Binding-site contacts:
Ligand atom C4' contacts residue GLU2 of chain 18.C at 3.5 Å.
Ligand atom N3 contacts residue VAL192 of chain 9.C at 3.4 Å.
Ligand atom O4' contacts residue MET1 of chain 18.C at 3.7 Å.
Ligand atom C4' contacts residue THR124 of chain 9.C at 3.6 Å.
Ligand atom OP2 contacts residue LYS7 of chain 18.C at 2.6 Å (salt-bridge).
Ligand atom O3' contacts residue SER126 of chain 9.C at 3.3 Å.
Ligand atom O4' contacts residue ARG180 of chain 9.C at 4.0 Å.
Ligand atom C5 contacts residue ILE350 of chain 9.C at 3.6 Å (hydrophobic).
Ligand atom OP1 contacts residue ASN4 of chain 18.C at 3.5 Å.
Ligand atom C5' contacts residue GLU2 of chain 18.C at 3.2 Å.
Ligand atom C6 contacts residue ILE350 of chain 9.C at 3.8 Å (hydrophobic).
Ligand atom C1' contacts residue PRO190 of chain 9.C at 3.9 Å (hydrophobic).
Ligand atom C1' contacts residue ARG180 of chain 9.C at 3.7 Å.
Ligand atom P contacts residue LYS7 of chain 18.C at 3.2 Å.
Ligand atom C4' contacts residue SER126 of chain 9.C at 3.4 Å.
Ligand atom OP1 contacts residue THR124 of chain 9.C at 4.0 Å.
Ligand atom O2' contacts residue MET1 of chain 18.C at 3.2 Å (h-bond).
Ligand atom C4' contacts residue MET1 of chain 18.C at 3.9 Å (hydrophobic).
Ligand atom P contacts residue THR3 of chain 18.C at 3.9 Å.
Ligand atom N7 contacts residue ILE350 of chain 9.C at 3.8 Å.
Ligand atom C2 contacts residue VAL192 of chain 9.C at 3.7 Å (hydrophobic).
Ligand atom N3 contacts residue ARG180 of chain 9.C at 4.0 Å.
Ligand atom OP1 contacts residue THR3 of chain 18.C at 2.9 Å (h-bond).
Ligand atom O5' contacts residue LYS7 of chain 18.C at 3.4 Å (salt-bridge).
Ligand atom OP1 contacts residue SER126 of chain 9.C at 2.8 Å (h-bond).
Ligand atom O2' contacts residue ARG180 of chain 9.C at 3.9 Å.
Ligand atom N6 contacts residue THR349 of chain 9.C at 3.9 Å.
Ligand atom C5' contacts residue SER126 of chain 9.C at 3.9 Å.
Ligand atom P contacts residue SER126 of chain 9.C at 3.7 Å.
Ligand atom O3' contacts residue THR3 of chain 18.C at 3.8 Å.
Ligand atom C4 contacts residue VAL192 of chain 9.C at 3.9 Å (hydrophobic).
Ligand atom O3' contacts residue GLU2 of chain 18.C at 3.6 Å.
Ligand atom OP1 contacts residue THR124 of chain 9.C at 3.8 Å.
Ligand atom OP1 contacts residue LYS7 of chain 18.C at 3.4 Å (salt-bridge).
Ligand atom C5' contacts residue THR124 of chain 9.C at 3.5 Å.
Ligand atom N6 contacts residue ILE350 of chain 9.C at 4.0 Å.
Ligand atom O2' contacts residue MET125 of chain 9.C at 3.6 Å.
Ligand atom O4' contacts residue PRO190 of chain 9.C at 3.2 Å.
Ligand atom C2 contacts residue ARG180 of chain 9.C at 3.6 Å.
Ligand atom O2' contacts residue SER126 of chain 9.C at 3.6 Å (h-bond).

The small molecule below binds the protein below.
Small molecule (SMILES): Nc1ccn([C@@H]2O[C@H](CO[P](=O)(O)O[C@H]3[C@@H](O)[C@H](n4ccc(=O)[nH]c4=O)O[C@@H]3CO[P](=O)(O)O[C@H]3[C@@H](O)[C@H](n4ccc(N)nc4=O)O[C@@H]3CO[P](=O)(O)O[C@H]3[C@@H](O)[C@H](n4ccc(=O)[nH]c4=O)O[C@@H]3CO[P](=O)(O)O[C@H]3[C@@H](O)[C@H](n4cnc5c(=O)nc(N)[nH]c54)O[C@@H]3CO[P](=O)(O)O[C@H]3[C@@H](O)[C@H](n4cnc5c(N)ncnc54)O[C@@H]3CO)[C@@H](O)[C@H]2O)c(=O)n1

Sequence of chain 18.C:
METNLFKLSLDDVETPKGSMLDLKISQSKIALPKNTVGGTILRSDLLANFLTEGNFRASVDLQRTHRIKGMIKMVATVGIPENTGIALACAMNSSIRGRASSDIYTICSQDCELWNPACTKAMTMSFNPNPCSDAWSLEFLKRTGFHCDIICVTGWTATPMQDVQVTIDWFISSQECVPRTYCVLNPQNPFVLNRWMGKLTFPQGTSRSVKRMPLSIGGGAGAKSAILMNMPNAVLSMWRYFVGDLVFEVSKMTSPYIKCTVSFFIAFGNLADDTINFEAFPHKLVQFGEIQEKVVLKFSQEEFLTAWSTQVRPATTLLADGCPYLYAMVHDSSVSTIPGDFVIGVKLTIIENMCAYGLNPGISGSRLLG

Sequence of chain 9.C:
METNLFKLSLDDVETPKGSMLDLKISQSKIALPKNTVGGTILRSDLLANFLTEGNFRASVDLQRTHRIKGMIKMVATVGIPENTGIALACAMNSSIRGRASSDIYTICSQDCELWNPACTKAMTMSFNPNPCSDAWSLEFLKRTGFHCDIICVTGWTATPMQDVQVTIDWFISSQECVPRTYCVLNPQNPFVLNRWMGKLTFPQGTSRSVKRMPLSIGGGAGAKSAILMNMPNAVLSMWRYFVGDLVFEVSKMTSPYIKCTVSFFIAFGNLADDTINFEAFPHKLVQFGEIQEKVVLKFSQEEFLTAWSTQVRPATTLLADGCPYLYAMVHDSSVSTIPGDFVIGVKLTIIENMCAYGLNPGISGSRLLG